Sequence of chain 1.C:
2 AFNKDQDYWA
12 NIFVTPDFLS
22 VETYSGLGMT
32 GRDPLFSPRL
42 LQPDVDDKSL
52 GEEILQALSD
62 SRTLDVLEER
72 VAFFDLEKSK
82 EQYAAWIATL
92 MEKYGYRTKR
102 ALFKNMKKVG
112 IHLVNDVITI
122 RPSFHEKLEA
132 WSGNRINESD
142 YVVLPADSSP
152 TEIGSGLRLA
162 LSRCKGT

The small molecule below binds the protein below.
Small molecule (SMILES): CC(C)C[C@@H]1NC(=O)[C@H](C)NC(=O)[C@H](Cc2ccc(O)cc2)NC(=O)[C@H](CCC(=O)O)NC(=O)[C@H](CCCCN)NC(=O)[C@@H](N)CCCNC(=O)[C@H](CO)NC(=O)[C@H]([C@@H](C)O)NC(=O)[C@H](CC(C)C)NC(=O)[C@H](CCC(=O)O)NC(=O)[C@H](CCCN=C(N)N)NC(=O)CNC(=O)[C@H](CO)NC1=O

Binding-site contacts:
Ligand atom OE2 contacts residue GLY134 of chain 1.C at 3.3 Å.
Ligand atom NH2 contacts residue GLY32 of chain 1.C at 3.3 Å.
Ligand atom OE1 contacts residue ASN12 of chain 1.C at 3.2 Å (h-bond).
Ligand atom NH1 contacts residue PHE74 of chain 1.C at 3.4 Å (h-bond).
Ligand atom CD contacts residue GLY134 of chain 1.C at 3.2 Å.
Ligand atom NH1 contacts residue SER80 of chain 1.C at 2.4 Å (h-bond).
Ligand atom N contacts residue THR31 of chain 1.C at 2.8 Å (h-bond).
Ligand atom OH contacts residue ALA131 of chain 1.C at 3.5 Å.
Ligand atom NZ contacts residue ILE137 of chain 1.C at 2.7 Å (h-bond).
Ligand atom NE contacts residue PHE75 of chain 1.C at 3.5 Å.
Ligand atom C contacts residue TYR84 of chain 1.C at 3.4 Å (hydrophobic).
Ligand atom N contacts residue TRP132 of chain 1.C at 2.6 Å (h-bond).
Ligand atom CD contacts residue LYS109 of chain 1.C at 3.5 Å.
Ligand atom CE contacts residue ILE137 of chain 1.C at 3.3 Å (hydrophobic).
Ligand atom CA contacts residue TRP132 of chain 1.C at 3.5 Å (hydrophobic).
Ligand atom NE contacts residue SER80 of chain 1.C at 3.3 Å (h-bond).
Ligand atom NZ contacts residue GLY134 of chain 1.C at 2.5 Å (h-bond).
Ligand atom CA contacts residue THR31 of chain 1.C at 3.4 Å.
Ligand atom O contacts residue SER133 of chain 1.C at 3.5 Å.
Ligand atom OE1 contacts residue GLY134 of chain 1.C at 3.1 Å.
Ligand atom CD contacts residue GLY134 of chain 1.C at 3.4 Å.
Ligand atom O contacts residue TRP132 of chain 1.C at 2.9 Å (h-bond).
Ligand atom N contacts residue TYR84 of chain 1.C at 3.4 Å.
Ligand atom N contacts residue GLY29 of chain 1.C at 3.3 Å (h-bond).
Ligand atom O contacts residue ARG122 of chain 1.C at 2.7 Å (salt-bridge).
Ligand atom CB contacts residue THR31 of chain 1.C at 3.5 Å.
Ligand atom O contacts residue ARG33 of chain 1.C at 2.8 Å (salt-bridge).
Ligand atom CZ contacts residue SER80 of chain 1.C at 3.3 Å.
Ligand atom O contacts residue GLY134 of chain 1.C at 2.7 Å (h-bond).
Ligand atom OE1 contacts residue ARG122 of chain 1.C at 2.9 Å (salt-bridge).
Ligand atom CE contacts residue GLY134 of chain 1.C at 3.3 Å.
Ligand atom O contacts residue ALA131 of chain 1.C at 3.3 Å.
Ligand atom O contacts residue THR31 of chain 1.C at 2.8 Å (h-bond).
Ligand atom OE2 contacts residue LYS109 of chain 1.C at 2.4 Å (salt-bridge).
Ligand atom OG1 contacts residue GLY29 of chain 1.C at 2.3 Å (h-bond).
Ligand atom C contacts residue TRP132 of chain 1.C at 3.5 Å (hydrophobic).
Ligand atom CB contacts residue GLY29 of chain 1.C at 3.3 Å.
Ligand atom CA contacts residue TYR84 of chain 1.C at 3.5 Å (hydrophobic).
Ligand atom O contacts residue GLY32 of chain 1.C at 3.2 Å.
Ligand atom CD1 contacts residue GLU130 of chain 1.C at 3.1 Å.